Sequence of chain 8.A:
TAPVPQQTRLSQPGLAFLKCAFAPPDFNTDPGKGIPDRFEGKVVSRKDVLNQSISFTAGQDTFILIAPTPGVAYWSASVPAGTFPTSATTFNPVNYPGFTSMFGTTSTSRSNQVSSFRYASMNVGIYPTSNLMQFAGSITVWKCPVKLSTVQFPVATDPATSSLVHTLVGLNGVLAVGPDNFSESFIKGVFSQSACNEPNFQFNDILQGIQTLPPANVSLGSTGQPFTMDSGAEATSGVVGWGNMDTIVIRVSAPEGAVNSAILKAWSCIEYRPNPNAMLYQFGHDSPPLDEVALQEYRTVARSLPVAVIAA

A small-molecule ligand and the protein it binds are described below.
Small molecule (SMILES): CC[C@H](C)[C@@H](C=O)NC(=O)[C@H](CO)NC(=O)[C@H](CCCCN)NC(=O)[C@@H](N)C(C)C

Binding-site contacts:
Ligand atom CG2 contacts residue PHE71 of chain 8.A at 4.0 Å (hydrophobic).
Ligand atom CD1 contacts residue THR349 of chain 8.A at 4.3 Å.